The protein below binds the small molecule below.
Small molecule (SMILES): CC(=O)N[C@H]1[C@H](O[C@H]2[C@H](O)[C@@H](NC(C)=O)CO[C@@H]2CO)O[C@H](CO)[C@@H](O[C@@H]2O[C@H](CO[C@H]3O[C@H](CO)[C@@H](O)[C@H](O)[C@@H]3O[C@@H]3O[C@H](CO)[C@@H](O)[C@H](O)[C@H]3NC(C)=O)[C@@H](O)[C@H](O[C@H]3O[C@H](CO)[C@@H](O)[C@H](O)[C@@H]3O[C@@H]3O[C@H](CO)[C@@H](O)[C@H](O)[C@H]3NC(C)=O)[C@@H]2O)[C@@H]1O

Sequence of chain 1.D:
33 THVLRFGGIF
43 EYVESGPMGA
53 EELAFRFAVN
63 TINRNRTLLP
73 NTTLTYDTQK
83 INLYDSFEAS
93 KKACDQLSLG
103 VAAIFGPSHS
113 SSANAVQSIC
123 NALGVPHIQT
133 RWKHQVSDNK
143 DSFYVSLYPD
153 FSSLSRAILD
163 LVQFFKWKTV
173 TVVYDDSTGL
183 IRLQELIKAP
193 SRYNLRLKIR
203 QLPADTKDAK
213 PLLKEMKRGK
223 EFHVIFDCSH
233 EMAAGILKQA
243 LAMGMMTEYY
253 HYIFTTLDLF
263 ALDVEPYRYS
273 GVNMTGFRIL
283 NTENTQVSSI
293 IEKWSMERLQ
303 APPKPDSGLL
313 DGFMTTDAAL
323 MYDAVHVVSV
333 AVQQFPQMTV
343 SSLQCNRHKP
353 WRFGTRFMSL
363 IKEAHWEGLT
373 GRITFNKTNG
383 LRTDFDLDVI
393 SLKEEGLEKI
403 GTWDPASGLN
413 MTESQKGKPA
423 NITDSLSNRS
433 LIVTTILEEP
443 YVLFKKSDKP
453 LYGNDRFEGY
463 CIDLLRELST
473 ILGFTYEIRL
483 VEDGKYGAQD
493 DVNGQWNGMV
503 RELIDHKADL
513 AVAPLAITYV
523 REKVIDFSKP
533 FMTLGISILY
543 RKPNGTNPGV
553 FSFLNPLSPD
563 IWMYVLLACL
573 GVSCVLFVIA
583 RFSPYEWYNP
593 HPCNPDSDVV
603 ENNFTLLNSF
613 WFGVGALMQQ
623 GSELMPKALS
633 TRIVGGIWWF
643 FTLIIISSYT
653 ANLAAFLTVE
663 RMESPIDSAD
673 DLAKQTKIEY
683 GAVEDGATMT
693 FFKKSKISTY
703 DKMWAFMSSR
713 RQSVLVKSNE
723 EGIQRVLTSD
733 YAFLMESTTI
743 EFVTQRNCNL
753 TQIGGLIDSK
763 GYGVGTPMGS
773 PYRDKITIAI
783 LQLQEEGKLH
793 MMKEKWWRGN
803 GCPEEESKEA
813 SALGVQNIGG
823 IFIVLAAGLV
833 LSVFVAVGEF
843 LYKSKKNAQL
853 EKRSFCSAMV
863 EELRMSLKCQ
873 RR

Binding-site contacts:
Ligand atom C8 contacts residue ASP16 of chain 1.E at 3.3 Å.
Ligand atom O5 contacts residue ARG228 of chain 1.E at 3.4 Å (salt-bridge).
Ligand atom O3 contacts residue PRO13 of chain 1.E at 3.2 Å (h-bond).
Ligand atom C5 contacts residue TYR12 of chain 1.E at 3.6 Å (hydrophobic).
Ligand atom O5 contacts residue ASN378 of chain 1.D at 2.3 Å (h-bond).
Ligand atom O2 contacts residue ARG228 of chain 1.E at 4.1 Å.
Ligand atom C7 contacts residue THR15 of chain 1.E at 3.1 Å.
Ligand atom C5 contacts residue ASN378 of chain 1.D at 3.6 Å.
Ligand atom O7 contacts residue THR15 of chain 1.E at 2.3 Å (h-bond).
Ligand atom O6 contacts residue GLY98 of chain 1.E at 3.5 Å (h-bond).
Ligand atom C2 contacts residue ASN378 of chain 1.D at 2.6 Å.
Ligand atom O5 contacts residue ASN381 of chain 1.D at 3.3 Å (h-bond).
Ligand atom N2 contacts residue THR385 of chain 1.D at 3.5 Å.
Ligand atom N2 contacts residue ASN378 of chain 1.D at 3.1 Å (h-bond).
Ligand atom C2 contacts residue TYR12 of chain 1.E at 4.0 Å (hydrophobic).
Ligand atom O6 contacts residue THR380 of chain 1.D at 3.3 Å.
Ligand atom C1 contacts residue TYR12 of chain 1.E at 3.9 Å (hydrophobic).
Ligand atom O5 contacts residue TYR12 of chain 1.E at 2.9 Å (h-bond).
Ligand atom C4 contacts residue TYR12 of chain 1.E at 3.9 Å (hydrophobic).
Ligand atom C3 contacts residue ASN378 of chain 1.D at 3.9 Å.
Ligand atom C7 contacts residue ASN378 of chain 1.D at 3.8 Å.
Ligand atom C2 contacts residue THR385 of chain 1.D at 4.1 Å.
Ligand atom O3 contacts residue TYR12 of chain 1.E at 2.8 Å (h-bond).
Ligand atom C6 contacts residue THR380 of chain 1.D at 3.8 Å.
Ligand atom O2 contacts residue TYR12 of chain 1.E at 3.9 Å.
Ligand atom O5 contacts residue THR380 of chain 1.D at 3.9 Å.
Ligand atom C1 contacts residue ARG228 of chain 1.E at 3.7 Å.
Ligand atom C6 contacts residue TYR12 of chain 1.E at 3.5 Å (hydrophobic).
Ligand atom O7 contacts residue ASN378 of chain 1.D at 3.6 Å.
Ligand atom C3 contacts residue TYR12 of chain 1.E at 3.8 Å (hydrophobic).
Ligand atom C8 contacts residue THR380 of chain 1.D at 3.7 Å.
Ligand atom C7 contacts residue ASP16 of chain 1.E at 3.5 Å.
Ligand atom O4 contacts residue LEU99 of chain 1.E at 3.3 Å.
Ligand atom C3 contacts residue TYR12 of chain 1.E at 3.5 Å (hydrophobic).
Ligand atom O3 contacts residue TYR12 of chain 1.E at 3.2 Å.
Ligand atom O7 contacts residue ASP16 of chain 1.E at 3.3 Å.
Ligand atom C8 contacts residue THR15 of chain 1.E at 3.5 Å.
Ligand atom C6 contacts residue ASN381 of chain 1.D at 3.8 Å.
Ligand atom C5 contacts residue THR380 of chain 1.D at 4.0 Å.
Ligand atom C1 contacts residue ASN378 of chain 1.D at 1.4 Å.

Sequence of chain 1.E:
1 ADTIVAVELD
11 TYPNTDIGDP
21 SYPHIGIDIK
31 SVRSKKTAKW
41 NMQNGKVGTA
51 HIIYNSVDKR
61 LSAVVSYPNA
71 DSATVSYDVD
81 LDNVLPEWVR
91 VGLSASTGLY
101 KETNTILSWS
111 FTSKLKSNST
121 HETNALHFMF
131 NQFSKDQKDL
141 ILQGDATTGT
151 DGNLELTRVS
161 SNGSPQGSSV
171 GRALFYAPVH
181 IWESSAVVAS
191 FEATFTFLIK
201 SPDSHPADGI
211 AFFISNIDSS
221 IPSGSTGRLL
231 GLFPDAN